A protein and the small-molecule ligand that binds it are described below.
Small molecule (SMILES): CN(C)c1cccc2cc(S(=O)(=O)N[C@@H](CCC(=O)O)C(=O)NCC(=O)N[C@@H](CCCNC(N)=[NH2+])C(=O)CCl)ccc12

Binding-site contacts:
Ligand atom CE contacts residue SER216 of chain 1.A at 2.4 Å.
Ligand atom CA2 contacts residue SER216 of chain 1.A at 2.4 Å.
Ligand atom NH2 contacts residue GLY237 of chain 1.A at 3.5 Å.
Ligand atom CA1 contacts residue TYR106 of chain 1.A at 3.6 Å (hydrophobic).
Ligand atom CE contacts residue HIS60 of chain 1.A at 1.5 Å.
Ligand atom C3 contacts residue ARG187 of chain 1.A at 3.1 Å.
Ligand atom CZ contacts residue ASP210 of chain 1.A at 3.3 Å.
Ligand atom CA2 contacts residue HIS60 of chain 1.A at 3.3 Å.
Ligand atom N2 contacts residue TYR106 of chain 1.A at 3.5 Å (h-bond).
Ligand atom N3 contacts residue SER216 of chain 1.A at 3.1 Å (h-bond).
Ligand atom NH2 contacts residue GLY239 of chain 1.A at 3.0 Å (h-bond).
Ligand atom CZ contacts residue ALA211 of chain 1.A at 3.2 Å (hydrophobic).
Ligand atom O2 contacts residue ASP215 of chain 1.A at 3.7 Å.
Ligand atom O2 contacts residue GLY214 of chain 1.A at 3.1 Å (h-bond).
Ligand atom CC contacts residue HIS60 of chain 1.A at 2.6 Å.
Ligand atom C1 contacts residue ARG187 of chain 1.A at 3.7 Å.
Ligand atom S contacts residue ARG187 of chain 1.A at 3.6 Å.
Ligand atom N3 contacts residue HIS60 of chain 1.A at 2.8 Å (h-bond).
Ligand atom C4 contacts residue ARG187 of chain 1.A at 3.7 Å.
Ligand atom N3 contacts residue SER235 of chain 1.A at 3.0 Å (h-bond).
Ligand atom NH2 contacts residue ALA211 of chain 1.A at 3.6 Å.
Ligand atom O contacts residue TRP236 of chain 1.A at 3.3 Å.
Ligand atom CC contacts residue SER216 of chain 1.A at 1.4 Å.
Ligand atom CA2 contacts residue SER235 of chain 1.A at 3.7 Å.
Ligand atom NH2 contacts residue ASP210 of chain 1.A at 2.7 Å (salt-bridge).
Ligand atom NE contacts residue GLY237 of chain 1.A at 3.5 Å (h-bond).
Ligand atom NH1 contacts residue ASP210 of chain 1.A at 2.8 Å (salt-bridge).
Ligand atom O1S contacts residue TRP236 of chain 1.A at 3.0 Å.
Ligand atom NE contacts residue GLY239 of chain 1.A at 3.6 Å.
Ligand atom O1S contacts residue LEU238 of chain 1.A at 3.7 Å.
Ligand atom CZ contacts residue GLY239 of chain 1.A at 3.7 Å.
Ligand atom O2S contacts residue ARG187 of chain 1.A at 3.0 Å (salt-bridge).
Ligand atom CB1 contacts residue SER235 of chain 1.A at 3.6 Å.
Ligand atom O2 contacts residue SER216 of chain 1.A at 2.3 Å (h-bond).
Ligand atom C2 contacts residue ARG187 of chain 1.A at 3.4 Å.
Ligand atom CB1 contacts residue SER216 of chain 1.A at 2.7 Å.
Ligand atom O contacts residue GLY237 of chain 1.A at 2.9 Å (h-bond).
Ligand atom O2S contacts residue TYR106 of chain 1.A at 3.1 Å.
Ligand atom NH1 contacts residue ALA211 of chain 1.A at 3.0 Å (h-bond).
Ligand atom N1 contacts residue GLY237 of chain 1.A at 3.5 Å (h-bond).

Sequence of chain 1.A:
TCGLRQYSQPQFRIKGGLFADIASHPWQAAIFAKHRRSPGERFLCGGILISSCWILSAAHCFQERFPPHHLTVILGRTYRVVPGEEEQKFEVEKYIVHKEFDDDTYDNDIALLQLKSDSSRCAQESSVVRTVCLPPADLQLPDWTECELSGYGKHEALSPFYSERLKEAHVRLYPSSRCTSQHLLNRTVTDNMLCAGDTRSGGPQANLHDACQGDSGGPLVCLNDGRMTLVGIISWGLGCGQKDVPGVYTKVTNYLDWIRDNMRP